Sequence of chain 1.C:
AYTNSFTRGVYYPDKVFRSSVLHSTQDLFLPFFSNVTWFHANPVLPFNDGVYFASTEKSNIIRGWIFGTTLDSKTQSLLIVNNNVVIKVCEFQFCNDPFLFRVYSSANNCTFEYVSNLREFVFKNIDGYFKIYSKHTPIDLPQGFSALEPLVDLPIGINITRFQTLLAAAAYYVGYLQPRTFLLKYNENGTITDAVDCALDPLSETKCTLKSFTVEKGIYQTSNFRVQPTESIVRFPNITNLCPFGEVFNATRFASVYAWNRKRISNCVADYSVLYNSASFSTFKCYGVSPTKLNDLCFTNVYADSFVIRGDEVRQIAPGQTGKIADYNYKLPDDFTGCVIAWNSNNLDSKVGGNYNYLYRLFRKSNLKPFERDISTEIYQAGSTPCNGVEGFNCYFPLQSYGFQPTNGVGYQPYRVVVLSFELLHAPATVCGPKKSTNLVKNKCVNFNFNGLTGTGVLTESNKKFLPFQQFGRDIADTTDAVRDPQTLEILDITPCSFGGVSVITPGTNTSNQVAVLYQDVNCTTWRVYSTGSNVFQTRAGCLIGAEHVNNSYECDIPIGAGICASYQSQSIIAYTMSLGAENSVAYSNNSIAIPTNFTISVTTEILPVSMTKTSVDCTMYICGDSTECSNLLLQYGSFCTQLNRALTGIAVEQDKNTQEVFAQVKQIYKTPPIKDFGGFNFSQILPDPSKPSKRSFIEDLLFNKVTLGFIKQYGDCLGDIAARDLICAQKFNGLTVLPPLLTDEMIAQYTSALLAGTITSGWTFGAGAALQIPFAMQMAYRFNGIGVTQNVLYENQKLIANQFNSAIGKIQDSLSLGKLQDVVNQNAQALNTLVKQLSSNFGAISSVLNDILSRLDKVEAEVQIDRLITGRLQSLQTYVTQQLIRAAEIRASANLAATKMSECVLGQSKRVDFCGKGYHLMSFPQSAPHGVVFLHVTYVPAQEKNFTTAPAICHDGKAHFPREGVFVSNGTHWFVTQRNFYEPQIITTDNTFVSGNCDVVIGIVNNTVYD

Binding-site contacts:
Ligand atom N2 contacts residue SER371 of chain 1.C at 3.6 Å (h-bond).
Ligand atom O5 contacts residue ASN343 of chain 1.C at 2.4 Å (h-bond).
Ligand atom C3 contacts residue ASN343 of chain 1.C at 3.8 Å.
Ligand atom C8 contacts residue SER371 of chain 1.C at 4.5 Å.
Ligand atom N2 contacts residue ASN343 of chain 1.C at 2.9 Å (h-bond).
Ligand atom C1 contacts residue ASN343 of chain 1.C at 1.4 Å.
Ligand atom C2 contacts residue ASN343 of chain 1.C at 2.4 Å.
Ligand atom C8 contacts residue ASN343 of chain 1.C at 3.2 Å.
Ligand atom C8 contacts residue GLY339 of chain 1.C at 4.3 Å.
Ligand atom C7 contacts residue ASN343 of chain 1.C at 3.2 Å.
Ligand atom O7 contacts residue SER371 of chain 1.C at 2.8 Å (h-bond).
Ligand atom O7 contacts residue ASN343 of chain 1.C at 3.8 Å.
Ligand atom C7 contacts residue SER371 of chain 1.C at 3.4 Å.
Ligand atom C4 contacts residue ASN343 of chain 1.C at 4.2 Å.
Ligand atom C5 contacts residue ASN343 of chain 1.C at 3.7 Å.
Ligand atom O3 contacts residue SER371 of chain 1.C at 3.8 Å.

This small molecule binds to this protein.
Small molecule (SMILES): CC(=O)N[C@@H]1[C@@H](O)[C@H](O)[C@@H](CO)O[C@H]1O